Sequence of chain 1.D:
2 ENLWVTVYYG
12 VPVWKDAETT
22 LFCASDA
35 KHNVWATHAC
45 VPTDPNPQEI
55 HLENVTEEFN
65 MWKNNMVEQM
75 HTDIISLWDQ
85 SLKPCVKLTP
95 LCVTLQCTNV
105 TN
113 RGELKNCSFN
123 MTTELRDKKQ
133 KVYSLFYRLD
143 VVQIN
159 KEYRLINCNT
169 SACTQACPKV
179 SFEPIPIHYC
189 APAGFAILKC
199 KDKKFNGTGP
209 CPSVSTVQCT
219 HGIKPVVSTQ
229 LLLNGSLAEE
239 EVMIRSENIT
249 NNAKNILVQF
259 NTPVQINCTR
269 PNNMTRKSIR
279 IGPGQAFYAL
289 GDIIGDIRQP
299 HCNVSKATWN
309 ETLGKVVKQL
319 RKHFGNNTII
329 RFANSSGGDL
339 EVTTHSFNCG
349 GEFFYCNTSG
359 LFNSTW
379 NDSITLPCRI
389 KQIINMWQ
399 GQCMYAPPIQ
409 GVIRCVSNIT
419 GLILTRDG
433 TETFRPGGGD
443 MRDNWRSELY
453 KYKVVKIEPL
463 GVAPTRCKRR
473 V

Sequence of chain 2.D:
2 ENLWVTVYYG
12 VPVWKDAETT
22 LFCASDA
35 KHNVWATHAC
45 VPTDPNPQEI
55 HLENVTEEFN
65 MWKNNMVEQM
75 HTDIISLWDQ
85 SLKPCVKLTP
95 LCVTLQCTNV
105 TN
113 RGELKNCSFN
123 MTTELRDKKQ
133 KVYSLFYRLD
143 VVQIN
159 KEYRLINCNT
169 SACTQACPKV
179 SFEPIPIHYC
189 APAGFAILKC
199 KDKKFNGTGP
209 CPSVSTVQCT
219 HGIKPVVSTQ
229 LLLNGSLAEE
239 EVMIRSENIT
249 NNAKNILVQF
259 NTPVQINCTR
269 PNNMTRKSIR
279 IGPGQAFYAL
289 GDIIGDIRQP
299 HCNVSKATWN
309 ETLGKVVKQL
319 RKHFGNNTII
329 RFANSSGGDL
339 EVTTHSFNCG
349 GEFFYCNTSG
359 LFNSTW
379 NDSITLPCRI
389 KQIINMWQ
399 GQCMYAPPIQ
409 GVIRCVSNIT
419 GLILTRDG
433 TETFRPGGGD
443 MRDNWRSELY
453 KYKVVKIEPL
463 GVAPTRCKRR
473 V

Binding-site contacts:
Ligand atom C1 contacts residue THR168 of chain 1.D at 4.2 Å.
Ligand atom C6 contacts residue ARG162 of chain 1.D at 4.0 Å.
Ligand atom C8 contacts residue ASN167 of chain 1.D at 4.0 Å.
Ligand atom O5 contacts residue ARG162 of chain 1.D at 3.2 Å (salt-bridge).
Ligand atom C8 contacts residue ARG278 of chain 2.D at 3.5 Å.
Ligand atom C7 contacts residue ASN167 of chain 1.D at 3.3 Å.
Ligand atom N2 contacts residue THR168 of chain 1.D at 4.1 Å.
Ligand atom C5 contacts residue ASN167 of chain 1.D at 3.6 Å.
Ligand atom C3 contacts residue ASN167 of chain 1.D at 3.8 Å.
Ligand atom C1 contacts residue ARG162 of chain 1.D at 3.7 Å.
Ligand atom C1 contacts residue ASN167 of chain 1.D at 1.4 Å.
Ligand atom O6 contacts residue ILE164 of chain 1.D at 3.8 Å.
Ligand atom O5 contacts residue ASN167 of chain 1.D at 2.3 Å (h-bond).
Ligand atom C7 contacts residue ARG278 of chain 2.D at 3.4 Å.
Ligand atom O6 contacts residue VAL144 of chain 1.D at 3.8 Å.
Ligand atom N2 contacts residue ASN167 of chain 1.D at 2.9 Å (h-bond).
Ligand atom C2 contacts residue ASN167 of chain 1.D at 2.5 Å.
Ligand atom O7 contacts residue ARG278 of chain 2.D at 2.6 Å (salt-bridge).
Ligand atom O7 contacts residue ASN167 of chain 1.D at 3.2 Å (h-bond).
Ligand atom C4 contacts residue ASN167 of chain 1.D at 4.2 Å.
Ligand atom C5 contacts residue ARG162 of chain 1.D at 4.0 Å.

A small-molecule ligand and the protein it binds are described below.
Small molecule (SMILES): CC(=O)N[C@H]1[C@H](O[C@H]2[C@H](O)[C@@H](NC(C)=O)CO[C@@H]2CO)O[C@H](CO)[C@@H](O)[C@@H]1O